A protein and the small-molecule ligand that binds it are described below.
Small molecule (SMILES): O=C(O)[C@@H]1O[C@H](O[C@H]2[C@@H](OS(=O)(=O)O)O[C@@H](O)[C@H](NS(=O)(=O)O)[C@H]2O)[C@@H](OS(=O)(=O)O)[C@H](O)[C@@H]1O

Binding-site contacts:
Ligand atom O4 contacts residue HIS155 of chain 59.H at 3.5 Å (h-bond).
Ligand atom O6B contacts residue ARG157 of chain 59.H at 3.3 Å (salt-bridge).
Ligand atom O4 contacts residue SER93 of chain 59.H at 3.0 Å (h-bond).
Ligand atom OBI contacts residue LYS156 of chain 59.H at 4.0 Å.
Ligand atom O6B contacts residue HIS155 of chain 59.H at 3.3 Å (h-bond).
Ligand atom O5 contacts residue LYS156 of chain 59.H at 3.4 Å.
Ligand atom C6 contacts residue HIS155 of chain 59.H at 3.4 Å.
Ligand atom OAF contacts residue ARG157 of chain 59.H at 2.8 Å (salt-bridge).
Ligand atom O3 contacts residue LYS156 of chain 59.H at 3.0 Å.
Ligand atom O5 contacts residue ARG157 of chain 59.H at 3.8 Å.
Ligand atom O3 contacts residue ARG157 of chain 59.H at 3.3 Å (salt-bridge).
Ligand atom OAH contacts residue THR4 of chain 59.H at 3.7 Å.
Ligand atom O6B contacts residue HIS94 of chain 59.H at 4.0 Å.
Ligand atom O6A contacts residue HIS94 of chain 59.H at 3.2 Å (h-bond).
Ligand atom O5B contacts residue LYS156 of chain 59.H at 3.3 Å.
Ligand atom O6B contacts residue LYS156 of chain 59.H at 3.3 Å.
Ligand atom O6B contacts residue LEU62 of chain 59.H at 4.0 Å.
Ligand atom C6 contacts residue LEU62 of chain 59.H at 3.5 Å (hydrophobic).
Ligand atom C2 contacts residue ALA158 of chain 59.H at 3.7 Å (hydrophobic).
Ligand atom SAG contacts residue ARG157 of chain 59.H at 3.6 Å (salt-bridge).
Ligand atom O5 contacts residue HIS155 of chain 59.H at 3.6 Å.
Ligand atom O6A contacts residue HIS155 of chain 59.H at 3.8 Å.
Ligand atom C4 contacts residue LYS156 of chain 59.H at 4.0 Å.
Ligand atom C5 contacts residue HIS155 of chain 59.H at 4.0 Å.
Ligand atom OAF contacts residue ALA158 of chain 59.H at 3.3 Å.
Ligand atom OAH contacts residue ARG157 of chain 59.H at 3.1 Å (salt-bridge).
Ligand atom O6A contacts residue LEU62 of chain 59.H at 3.4 Å.
Ligand atom C3 contacts residue ALA158 of chain 59.H at 4.0 Å (hydrophobic).
Ligand atom C6 contacts residue SER93 of chain 59.H at 4.0 Å.
Ligand atom O6A contacts residue SER93 of chain 59.H at 3.2 Å.
Ligand atom OAH contacts residue ASP3 of chain 59.H at 4.0 Å.
Ligand atom SAG contacts residue THR4 of chain 59.H at 3.9 Å.
Ligand atom C3 contacts residue LYS156 of chain 59.H at 4.0 Å.
Ligand atom O4 contacts residue LYS156 of chain 59.H at 3.5 Å.
Ligand atom C5 contacts residue LEU62 of chain 59.H at 3.8 Å (hydrophobic).
Ligand atom OAF contacts residue THR4 of chain 59.H at 2.9 Å (h-bond).
Ligand atom OAH contacts residue LEU2 of chain 59.H at 2.8 Å (h-bond).
Ligand atom C6 contacts residue HIS94 of chain 59.H at 3.9 Å.
Ligand atom O3 contacts residue ALA158 of chain 59.H at 3.0 Å (h-bond).
Ligand atom C3 contacts residue ARG157 of chain 59.H at 3.7 Å.

Sequence of chain 59.H:
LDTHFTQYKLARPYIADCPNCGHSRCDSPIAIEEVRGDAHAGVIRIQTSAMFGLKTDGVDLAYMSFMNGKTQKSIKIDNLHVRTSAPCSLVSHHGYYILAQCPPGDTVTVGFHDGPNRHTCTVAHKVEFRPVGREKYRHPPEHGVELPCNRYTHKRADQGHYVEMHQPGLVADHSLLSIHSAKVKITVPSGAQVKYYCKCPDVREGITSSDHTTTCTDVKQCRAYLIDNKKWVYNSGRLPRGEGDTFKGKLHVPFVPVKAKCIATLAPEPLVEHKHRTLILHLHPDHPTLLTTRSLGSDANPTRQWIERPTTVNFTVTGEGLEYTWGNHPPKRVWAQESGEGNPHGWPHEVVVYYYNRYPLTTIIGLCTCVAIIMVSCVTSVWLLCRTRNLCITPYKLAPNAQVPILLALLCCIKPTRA